Sequence of chain 11.A:
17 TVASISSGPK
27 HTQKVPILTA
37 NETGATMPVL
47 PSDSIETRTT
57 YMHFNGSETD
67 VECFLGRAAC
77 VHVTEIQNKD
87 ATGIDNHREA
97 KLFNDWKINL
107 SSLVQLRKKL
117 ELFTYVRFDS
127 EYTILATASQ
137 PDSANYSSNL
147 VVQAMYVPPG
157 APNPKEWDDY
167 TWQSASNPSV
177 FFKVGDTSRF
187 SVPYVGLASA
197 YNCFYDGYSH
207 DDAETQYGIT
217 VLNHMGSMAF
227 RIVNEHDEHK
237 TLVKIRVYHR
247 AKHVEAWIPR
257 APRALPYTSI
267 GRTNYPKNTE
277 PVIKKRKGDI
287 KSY

The small molecule below binds the protein below.
Small molecule (SMILES): COc1ccc(N2CCN(c3cccc(C)c3)CC2)nn1

Binding-site contacts:
Ligand atom C19 contacts residue VAL188 of chain 11.A at 3.5 Å (hydrophobic).
Ligand atom C1 contacts residue ASN198 of chain 11.A at 4.0 Å.
Ligand atom C21 contacts residue ILE104 of chain 11.A at 3.5 Å (hydrophobic).
Ligand atom C7 contacts residue PHE124 of chain 11.A at 3.8 Å (hydrophobic).
Ligand atom C18 contacts residue TYR152 of chain 11.A at 3.8 Å (hydrophobic).
Ligand atom N5 contacts residue ASN219 of chain 11.A at 4.1 Å.
Ligand atom C17 contacts residue TYR128 of chain 11.A at 3.8 Å (hydrophobic).
Ligand atom C14 contacts residue TYR197 of chain 11.A at 4.1 Å (hydrophobic).
Ligand atom N4 contacts residue ASN219 of chain 11.A at 4.0 Å.
Ligand atom C14 contacts residue TYR128 of chain 11.A at 3.3 Å (hydrophobic).
Ligand atom C11 contacts residue TYR128 of chain 11.A at 3.4 Å (hydrophobic).
Ligand atom C10 contacts residue TYR128 of chain 11.A at 3.6 Å (hydrophobic).
Ligand atom C13 contacts residue SER126 of chain 11.A at 3.7 Å.
Ligand atom C13 contacts residue TYR128 of chain 11.A at 3.0 Å (hydrophobic).
Ligand atom C1 contacts residue DMS1 of chain 11.F at 4.1 Å.
Ligand atom C17 contacts residue ILE104 of chain 11.A at 3.8 Å (hydrophobic).
Ligand atom C21 contacts residue MET224 of chain 11.A at 4.0 Å (hydrophobic).
Ligand atom C7 contacts residue LEU106 of chain 11.A at 4.1 Å (hydrophobic).
Ligand atom C18 contacts residue VAL188 of chain 11.A at 3.9 Å (hydrophobic).
Ligand atom C20 contacts residue VAL188 of chain 11.A at 3.7 Å (hydrophobic).
Ligand atom C11 contacts residue MET221 of chain 11.A at 4.0 Å (hydrophobic).
Ligand atom C10 contacts residue ILE104 of chain 11.A at 3.9 Å (hydrophobic).
Ligand atom C8 contacts residue TYR197 of chain 11.A at 3.4 Å (hydrophobic).
Ligand atom N4 contacts residue DMS1 of chain 11.F at 3.6 Å (h-bond).
Ligand atom N12 contacts residue TYR128 of chain 11.A at 2.5 Å (h-bond).
Ligand atom C20 contacts residue VAL191 of chain 11.A at 3.5 Å (hydrophobic).
Ligand atom C10 contacts residue MET221 of chain 11.A at 4.0 Å (hydrophobic).
Ligand atom N9 contacts residue TYR128 of chain 11.A at 4.1 Å.
Ligand atom C14 contacts residue SER126 of chain 11.A at 3.6 Å.
Ligand atom C7 contacts residue TYR197 of chain 11.A at 3.5 Å (hydrophobic).
Ligand atom C16 contacts residue TYR128 of chain 11.A at 2.9 Å (hydrophobic).
Ligand atom C8 contacts residue PHE124 of chain 11.A at 3.6 Å (hydrophobic).
Ligand atom C15 contacts residue TYR128 of chain 11.A at 3.0 Å (hydrophobic).
Ligand atom C19 contacts residue TYR152 of chain 11.A at 3.9 Å (hydrophobic).
Ligand atom C10 contacts residue LEU106 of chain 11.A at 4.0 Å (hydrophobic).
Ligand atom C19 contacts residue VAL191 of chain 11.A at 4.0 Å (hydrophobic).
Ligand atom C13 contacts residue TYR197 of chain 11.A at 4.0 Å (hydrophobic).
Ligand atom C11 contacts residue ILE104 of chain 11.A at 3.5 Å (hydrophobic).
Ligand atom C16 contacts residue ILE104 of chain 11.A at 3.7 Å (hydrophobic).
Ligand atom N5 contacts residue DMS1 of chain 11.F at 3.9 Å.